The protein below binds the small molecule below.
Small molecule (SMILES): O=c1[nH]cnc2c1ncn2[C@@H]1O[C@H](COP(=O)(O)O)[C@@H](O)[C@H]1O

Sequence of chain 1.H:
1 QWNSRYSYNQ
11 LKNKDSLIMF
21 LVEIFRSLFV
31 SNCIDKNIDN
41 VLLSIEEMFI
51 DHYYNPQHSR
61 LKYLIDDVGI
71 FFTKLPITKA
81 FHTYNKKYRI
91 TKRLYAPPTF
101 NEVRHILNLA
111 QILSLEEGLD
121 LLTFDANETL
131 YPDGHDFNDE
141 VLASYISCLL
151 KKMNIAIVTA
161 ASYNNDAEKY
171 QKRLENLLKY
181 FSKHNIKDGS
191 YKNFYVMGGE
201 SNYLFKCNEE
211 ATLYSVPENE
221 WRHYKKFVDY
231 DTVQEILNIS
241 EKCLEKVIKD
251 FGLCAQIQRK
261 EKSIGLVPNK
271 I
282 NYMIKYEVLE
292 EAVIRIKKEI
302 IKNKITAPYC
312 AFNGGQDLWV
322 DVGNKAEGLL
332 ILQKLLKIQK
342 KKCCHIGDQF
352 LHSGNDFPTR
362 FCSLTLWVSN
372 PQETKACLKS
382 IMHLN

Binding-site contacts:
Ligand atom C2' contacts residue ASP318 of chain 1.H at 3.4 Å.
Ligand atom O2' contacts residue TRP320 of chain 1.H at 2.7 Å (h-bond).
Ligand atom O2P contacts residue MG1 of chain 1.Z at 2.2 Å.
Ligand atom O3' contacts residue ASP318 of chain 1.H at 3.5 Å (salt-bridge).
Ligand atom C6 contacts residue TRP320 of chain 1.H at 3.3 Å (hydrophobic).
Ligand atom O3P contacts residue ALA160 of chain 1.H at 3.3 Å (h-bond).
Ligand atom O6 contacts residue SER263 of chain 1.H at 3.2 Å (h-bond).
Ligand atom N7 contacts residue ALA160 of chain 1.H at 2.8 Å (h-bond).
Ligand atom C2' contacts residue TRP320 of chain 1.H at 3.6 Å (hydrophobic).
Ligand atom C4' contacts residue ASN127 of chain 1.H at 3.5 Å.
Ligand atom O6 contacts residue SER162 of chain 1.H at 2.6 Å (h-bond).
Ligand atom P contacts residue ASN127 of chain 1.H at 3.4 Å.
Ligand atom O1P contacts residue ASN356 of chain 1.H at 3.2 Å (h-bond).
Ligand atom C6 contacts residue SER162 of chain 1.H at 3.0 Å.
Ligand atom N1 contacts residue SER162 of chain 1.H at 2.8 Å (h-bond).
Ligand atom N1 contacts residue TRP320 of chain 1.H at 3.6 Å.
Ligand atom O6 contacts residue ASP322 of chain 1.H at 3.2 Å (salt-bridge).
Ligand atom C8 contacts residue ALA160 of chain 1.H at 3.3 Å (hydrophobic).
Ligand atom N7 contacts residue ASP322 of chain 1.H at 3.4 Å (salt-bridge).
Ligand atom O1P contacts residue LYS326 of chain 1.H at 2.8 Å (salt-bridge).
Ligand atom O1P contacts residue ALA160 of chain 1.H at 3.1 Å.
Ligand atom C8 contacts residue PHE313 of chain 1.H at 3.4 Å (hydrophobic).
Ligand atom C4 contacts residue ALA161 of chain 1.H at 3.6 Å (hydrophobic).
Ligand atom O6 contacts residue TRP320 of chain 1.H at 3.5 Å.
Ligand atom C5 contacts residue ALA160 of chain 1.H at 3.2 Å (hydrophobic).
Ligand atom O1P contacts residue MG1 of chain 1.Z at 3.5 Å.
Ligand atom P contacts residue ASP125 of chain 1.H at 3.0 Å.
Ligand atom O2P contacts residue ASN127 of chain 1.H at 2.9 Å (h-bond).
Ligand atom O2P contacts residue ASP125 of chain 1.H at 3.1 Å (salt-bridge).
Ligand atom O3P contacts residue ASP125 of chain 1.H at 2.5 Å (salt-bridge).
Ligand atom O5' contacts residue ALA160 of chain 1.H at 3.2 Å.
Ligand atom O1P contacts residue ASP125 of chain 1.H at 3.1 Å (salt-bridge).
Ligand atom O3P contacts residue THR159 of chain 1.H at 3.0 Å (h-bond).
Ligand atom O3' contacts residue ASN127 of chain 1.H at 3.5 Å (h-bond).
Ligand atom C5 contacts residue TRP320 of chain 1.H at 3.5 Å (hydrophobic).
Ligand atom O3P contacts residue ASN127 of chain 1.H at 3.0 Å (h-bond).
Ligand atom O2' contacts residue ASP318 of chain 1.H at 2.3 Å (salt-bridge).
Ligand atom P contacts residue MG1 of chain 1.Z at 3.3 Å.
Ligand atom O5' contacts residue ASN127 of chain 1.H at 3.5 Å.
Ligand atom N7 contacts residue TRP320 of chain 1.H at 3.6 Å.